Binding-site contacts:
Ligand atom C11 contacts residue TRP178 of chain 1.A at 3.7 Å (hydrophobic).
Ligand atom C13 contacts residue ARG152 of chain 1.A at 3.5 Å.
Ligand atom C2 contacts residue TYR406 of chain 1.A at 2.9 Å (hydrophobic).
Ligand atom N12 contacts residue TRP178 of chain 1.A at 3.0 Å (h-bond).
Ligand atom O1B contacts residue ARG371 of chain 1.A at 2.4 Å (salt-bridge).
Ligand atom O1A contacts residue ARG118 of chain 1.A at 3.0 Å (salt-bridge).
Ligand atom C6 contacts residue GLU277 of chain 1.A at 3.7 Å.
Ligand atom O6 contacts residue ARG292 of chain 1.A at 3.6 Å.
Ligand atom N4 contacts residue GLU119 of chain 1.A at 3.2 Å (salt-bridge).
Ligand atom N13 contacts residue ASP151 of chain 1.A at 2.9 Å (salt-bridge).
Ligand atom C3 contacts residue TYR406 of chain 1.A at 2.9 Å (hydrophobic).
Ligand atom C3 contacts residue GLU119 of chain 1.A at 3.5 Å.
Ligand atom C3 contacts residue ASP151 of chain 1.A at 3.6 Å.
Ligand atom O9 contacts residue GLU276 of chain 1.A at 2.8 Å (salt-bridge).
Ligand atom O1A contacts residue TYR406 of chain 1.A at 3.5 Å (h-bond).
Ligand atom O1A contacts residue ARG371 of chain 1.A at 2.8 Å (salt-bridge).
Ligand atom N13 contacts residue ARG156 of chain 1.A at 3.2 Å (salt-bridge).
Ligand atom C12 contacts residue TRP178 of chain 1.A at 3.3 Å (hydrophobic).
Ligand atom CAN contacts residue ARG224 of chain 1.A at 3.7 Å.
Ligand atom CAN contacts residue ALA246 of chain 1.A at 3.2 Å (hydrophobic).
Ligand atom O8 contacts residue GLU277 of chain 1.A at 3.7 Å.
Ligand atom OAV contacts residue ILE222 of chain 1.A at 3.5 Å.
Ligand atom O1B contacts residue ARG292 of chain 1.A at 3.3 Å (salt-bridge).
Ligand atom N13 contacts residue TRP178 of chain 1.A at 2.9 Å (h-bond).
Ligand atom O8 contacts residue GLU276 of chain 1.A at 2.7 Å (salt-bridge).
Ligand atom O8 contacts residue ARG292 of chain 1.A at 3.5 Å.
Ligand atom O1B contacts residue TYR406 of chain 1.A at 3.4 Å (h-bond).
Ligand atom N4 contacts residue ASP151 of chain 1.A at 3.0 Å (salt-bridge).
Ligand atom O10 contacts residue ARG152 of chain 1.A at 2.9 Å (salt-bridge).
Ligand atom O6 contacts residue TYR406 of chain 1.A at 3.0 Å (h-bond).
Ligand atom N12 contacts residue GLU227 of chain 1.A at 3.5 Å (salt-bridge).
Ligand atom C1 contacts residue ARG371 of chain 1.A at 3.4 Å.
Ligand atom O9 contacts residue ARG224 of chain 1.A at 3.1 Å (salt-bridge).
Ligand atom C1 contacts residue TYR406 of chain 1.A at 3.0 Å (hydrophobic).
Ligand atom C8 contacts residue GLU276 of chain 1.A at 3.4 Å.
Ligand atom O10 contacts residue ASP151 of chain 1.A at 3.5 Å.
Ligand atom C4 contacts residue ASP151 of chain 1.A at 3.6 Å.
Ligand atom C9 contacts residue GLU276 of chain 1.A at 2.9 Å.
Ligand atom O9 contacts residue ALA246 of chain 1.A at 3.6 Å.
Ligand atom OAV contacts residue ARG224 of chain 1.A at 3.5 Å.

Sequence of chain 1.A:
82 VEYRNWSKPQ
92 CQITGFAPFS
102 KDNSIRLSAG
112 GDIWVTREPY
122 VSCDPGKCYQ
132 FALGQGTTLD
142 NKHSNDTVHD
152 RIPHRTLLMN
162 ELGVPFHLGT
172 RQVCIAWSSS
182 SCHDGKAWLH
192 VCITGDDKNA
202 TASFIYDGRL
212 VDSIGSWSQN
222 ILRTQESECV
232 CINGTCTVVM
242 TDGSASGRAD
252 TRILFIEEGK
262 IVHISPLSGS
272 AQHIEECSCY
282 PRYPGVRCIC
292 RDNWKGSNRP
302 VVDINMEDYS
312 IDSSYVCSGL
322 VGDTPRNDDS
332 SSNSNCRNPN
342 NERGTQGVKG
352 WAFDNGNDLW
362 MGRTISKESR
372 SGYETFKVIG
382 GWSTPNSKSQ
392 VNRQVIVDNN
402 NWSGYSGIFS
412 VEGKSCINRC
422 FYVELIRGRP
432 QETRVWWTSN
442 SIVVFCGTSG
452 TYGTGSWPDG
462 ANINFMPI

This small molecule binds to this protein.
Small molecule (SMILES): [H]/N=C(\N)N[C@H]1C=C(C(=O)O)O[C@@H]([C@H](OC)[C@H](O)COC(=O)CCCCCCC)[C@@H]1NC(C)=O